Binding-site contacts:
Ligand atom CB contacts residue VAL4 of chain 8.E at 4.2 Å (hydrophobic).
Ligand atom C contacts residue VAL4 of chain 8.E at 4.4 Å (hydrophobic).
Ligand atom N contacts residue ALA2 of chain 8.E at 2.8 Å (h-bond).
Ligand atom OE1 contacts residue VAL4 of chain 8.E at 3.3 Å (h-bond).
Ligand atom CG2 contacts residue ALA2 of chain 8.E at 4.3 Å (hydrophobic).
Ligand atom C contacts residue ALA2 of chain 8.E at 3.6 Å (hydrophobic).
Ligand atom O contacts residue VAL4 of chain 8.E at 4.4 Å.
Ligand atom O contacts residue VAL4 of chain 8.E at 4.2 Å.
Ligand atom C contacts residue VAL4 of chain 8.E at 4.5 Å (hydrophobic).
Ligand atom N contacts residue GLN3 of chain 8.E at 4.5 Å.
Ligand atom CA contacts residue VAL4 of chain 8.E at 4.0 Å (hydrophobic).
Ligand atom O contacts residue GLN3 of chain 8.E at 3.0 Å (h-bond).
Ligand atom CB contacts residue VAL4 of chain 8.E at 4.0 Å (hydrophobic).
Ligand atom C contacts residue GLN3 of chain 8.E at 3.8 Å.
Ligand atom CG2 contacts residue SER5 of chain 8.E at 3.2 Å.
Ligand atom CB contacts residue GLN3 of chain 8.E at 4.1 Å.
Ligand atom CG2 contacts residue VAL4 of chain 8.E at 3.4 Å (hydrophobic).
Ligand atom OE2 contacts residue VAL4 of chain 8.E at 3.6 Å.
Ligand atom CD contacts residue VAL4 of chain 8.E at 3.8 Å (hydrophobic).
Ligand atom CA contacts residue GLN3 of chain 8.E at 4.3 Å.
Ligand atom N contacts residue VAL4 of chain 8.E at 4.1 Å.
Ligand atom C contacts residue ALA2 of chain 8.E at 4.2 Å (hydrophobic).
Ligand atom OG contacts residue GLN3 of chain 8.E at 3.3 Å (h-bond).
Ligand atom CB contacts residue ALA2 of chain 8.E at 3.5 Å (hydrophobic).
Ligand atom CA contacts residue VAL4 of chain 8.E at 3.5 Å (hydrophobic).
Ligand atom CG1 contacts residue GLN3 of chain 8.E at 3.0 Å.
Ligand atom C contacts residue VAL4 of chain 8.E at 3.5 Å (hydrophobic).
Ligand atom CB contacts residue ALA2 of chain 8.E at 4.0 Å (hydrophobic).
Ligand atom CG2 contacts residue GLN3 of chain 8.E at 3.9 Å.
Ligand atom CA contacts residue ALA2 of chain 8.E at 3.4 Å (hydrophobic).
Ligand atom CA contacts residue ALA2 of chain 8.E at 3.8 Å (hydrophobic).
Ligand atom N contacts residue ALA2 of chain 8.E at 4.3 Å.
Ligand atom CB contacts residue GLN3 of chain 8.E at 3.6 Å.
Ligand atom N contacts residue VAL4 of chain 8.E at 3.0 Å (h-bond).

This protein binds this small molecule.
Small molecule (SMILES): CC[C@H](C)[C@H](N)C(=O)N[C@@H](CO)C(=O)N[C@@H](CCC(=O)O)C(=O)N[C@H](C=O)C(C)C

Sequence of chain 8.E:
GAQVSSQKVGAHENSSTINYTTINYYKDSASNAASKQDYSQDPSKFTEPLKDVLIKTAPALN